Binding-site contacts:
Ligand atom OXT contacts residue TYR74 of chain 2.B at 3.5 Å.
Ligand atom N contacts residue THR104 of chain 2.B at 2.9 Å (h-bond).
Ligand atom C contacts residue THR104 of chain 2.B at 3.7 Å.
Ligand atom OE2 contacts residue SER155 of chain 2.B at 3.3 Å (h-bond).
Ligand atom O contacts residue TYR74 of chain 2.B at 3.4 Å.
Ligand atom CA contacts residue THR104 of chain 2.B at 3.5 Å.
Ligand atom CA contacts residue TYR74 of chain 2.B at 4.0 Å (hydrophobic).
Ligand atom N contacts residue TYR74 of chain 2.B at 4.0 Å.
Ligand atom OXT contacts residue LEU103 of chain 2.B at 3.7 Å.
Ligand atom OE2 contacts residue THR156 of chain 2.B at 3.0 Å (h-bond).
Ligand atom N contacts residue TYR233 of chain 2.B at 3.7 Å.
Ligand atom CG contacts residue GLU206 of chain 2.B at 3.6 Å.
Ligand atom C contacts residue TYR74 of chain 2.B at 3.7 Å (hydrophobic).
Ligand atom C contacts residue SER155 of chain 2.B at 3.3 Å.
Ligand atom N contacts residue SER155 of chain 2.B at 4.1 Å.
Ligand atom OXT contacts residue THR104 of chain 2.B at 2.9 Å (h-bond).
Ligand atom CB contacts residue LEU151 of chain 2.B at 3.9 Å (hydrophobic).
Ligand atom CA contacts residue SER155 of chain 2.B at 3.3 Å.
Ligand atom OE2 contacts residue GLY154 of chain 2.B at 3.7 Å.
Ligand atom CA contacts residue PRO102 of chain 2.B at 4.1 Å (hydrophobic).
Ligand atom CD contacts residue THR156 of chain 2.B at 3.2 Å.
Ligand atom CB contacts residue TYR74 of chain 2.B at 3.5 Å (hydrophobic).
Ligand atom CG contacts residue LEU151 of chain 2.B at 3.6 Å (hydrophobic).
Ligand atom N contacts residue PRO102 of chain 2.B at 2.9 Å (h-bond).
Ligand atom OXT contacts residue ARG109 of chain 2.B at 2.8 Å (salt-bridge).
Ligand atom CG contacts residue TYR74 of chain 2.B at 4.2 Å (hydrophobic).
Ligand atom OXT contacts residue PRO102 of chain 2.B at 3.8 Å.
Ligand atom OE1 contacts residue THR156 of chain 2.B at 2.6 Å (h-bond).
Ligand atom OE2 contacts residue LEU151 of chain 2.B at 4.2 Å.
Ligand atom CD contacts residue LEU151 of chain 2.B at 4.0 Å (hydrophobic).
Ligand atom N contacts residue GLU206 of chain 2.B at 2.8 Å (salt-bridge).
Ligand atom O contacts residue ARG109 of chain 2.B at 2.8 Å (salt-bridge).
Ligand atom O contacts residue SER155 of chain 2.B at 2.9 Å (h-bond).
Ligand atom CD contacts residue GLU206 of chain 2.B at 4.0 Å.
Ligand atom OXT contacts residue SER155 of chain 2.B at 4.0 Å.
Ligand atom C contacts residue ARG109 of chain 2.B at 3.5 Å.
Ligand atom OE1 contacts residue GLU206 of chain 2.B at 3.8 Å.
Ligand atom O contacts residue GLY154 of chain 2.B at 3.3 Å.
Ligand atom CA contacts residue GLU206 of chain 2.B at 3.4 Å.
Ligand atom CB contacts residue GLU206 of chain 2.B at 4.1 Å.

Sequence of chain 2.B:
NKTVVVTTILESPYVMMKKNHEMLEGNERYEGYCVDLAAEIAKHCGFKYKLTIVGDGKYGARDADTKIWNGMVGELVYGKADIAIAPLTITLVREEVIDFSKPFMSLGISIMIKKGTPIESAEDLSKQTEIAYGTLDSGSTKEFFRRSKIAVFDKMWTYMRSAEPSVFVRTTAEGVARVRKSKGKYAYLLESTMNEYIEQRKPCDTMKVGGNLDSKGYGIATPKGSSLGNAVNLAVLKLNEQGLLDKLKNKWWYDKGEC

The small molecule below binds the protein below.
Small molecule (SMILES): N[C@@H](CCC(=O)O)C(=O)O